Sequence of chain 2.A:
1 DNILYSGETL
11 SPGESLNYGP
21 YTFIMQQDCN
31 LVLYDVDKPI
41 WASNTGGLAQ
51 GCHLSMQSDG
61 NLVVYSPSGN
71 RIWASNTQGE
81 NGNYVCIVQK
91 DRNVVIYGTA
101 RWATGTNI

This protein binds this small molecule.
Small molecule (SMILES): OC[C@H]1O[C@@H](O)[C@@H](O)[C@@H](O)[C@@H]1O

Binding-site contacts:
Ligand atom O1 contacts residue ASN107 of chain 2.A at 3.8 Å.
Ligand atom O3 contacts residue TYR97 of chain 1.A at 3.3 Å (h-bond).
Ligand atom C4 contacts residue TYR97 of chain 1.A at 3.6 Å (hydrophobic).
Ligand atom C5 contacts residue ASN83 of chain 2.A at 3.5 Å.
Ligand atom C1 contacts residue ASN93 of chain 1.A at 4.1 Å.
Ligand atom C6 contacts residue ALA100 of chain 2.A at 3.9 Å (hydrophobic).
Ligand atom C3 contacts residue ASP91 of chain 1.A at 4.4 Å.
Ligand atom O4 contacts residue GLN89 of chain 1.A at 4.4 Å.
Ligand atom C3 contacts residue TYR97 of chain 1.A at 4.0 Å (hydrophobic).
Ligand atom O2 contacts residue ASN93 of chain 1.A at 3.0 Å (h-bond).
Ligand atom C4 contacts residue ASN93 of chain 1.A at 4.2 Å.
Ligand atom C4 contacts residue ASN83 of chain 2.A at 4.0 Å.
Ligand atom C3 contacts residue ASN83 of chain 2.A at 4.0 Å.
Ligand atom C4 contacts residue GLN89 of chain 1.A at 4.2 Å.
Ligand atom O4 contacts residue ALA100 of chain 2.A at 3.9 Å.
Ligand atom O2 contacts residue GLN89 of chain 1.A at 3.5 Å (h-bond).
Ligand atom O6 contacts residue ASN93 of chain 1.A at 4.5 Å.
Ligand atom C5 contacts residue ASN93 of chain 1.A at 4.0 Å.
Ligand atom O2 contacts residue ASP91 of chain 1.A at 2.7 Å (salt-bridge).
Ligand atom O1 contacts residue ASN93 of chain 1.A at 4.4 Å.
Ligand atom C2 contacts residue ASP91 of chain 1.A at 3.5 Å.
Ligand atom O4 contacts residue VAL95 of chain 1.A at 3.9 Å.
Ligand atom C6 contacts residue ASN83 of chain 2.A at 4.1 Å.
Ligand atom C2 contacts residue GLN89 of chain 1.A at 4.2 Å.
Ligand atom C4 contacts residue VAL95 of chain 1.A at 4.0 Å (hydrophobic).
Ligand atom O3 contacts residue ASP91 of chain 1.A at 4.0 Å.
Ligand atom O6 contacts residue ALA103 of chain 2.A at 4.0 Å.
Ligand atom O3 contacts residue GLN89 of chain 1.A at 3.0 Å (h-bond).
Ligand atom O4 contacts residue TYR97 of chain 1.A at 2.8 Å (h-bond).
Ligand atom C6 contacts residue VAL95 of chain 1.A at 4.2 Å (hydrophobic).
Ligand atom C3 contacts residue GLN89 of chain 1.A at 3.9 Å.
Ligand atom O5 contacts residue ASN93 of chain 1.A at 3.3 Å (h-bond).
Ligand atom C6 contacts residue ASN93 of chain 1.A at 4.1 Å.
Ligand atom O4 contacts residue ASN83 of chain 2.A at 3.2 Å.
Ligand atom C6 contacts residue ALA103 of chain 2.A at 4.0 Å (hydrophobic).
Ligand atom O2 contacts residue ASN107 of chain 2.A at 4.1 Å.
Ligand atom C2 contacts residue ASN93 of chain 1.A at 4.1 Å.

Sequence of chain 1.A:
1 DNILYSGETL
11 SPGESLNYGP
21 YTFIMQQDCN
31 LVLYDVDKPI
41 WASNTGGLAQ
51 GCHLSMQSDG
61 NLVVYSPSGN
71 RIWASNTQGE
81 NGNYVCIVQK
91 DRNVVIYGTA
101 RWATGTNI